Sequence of chain 1.C:
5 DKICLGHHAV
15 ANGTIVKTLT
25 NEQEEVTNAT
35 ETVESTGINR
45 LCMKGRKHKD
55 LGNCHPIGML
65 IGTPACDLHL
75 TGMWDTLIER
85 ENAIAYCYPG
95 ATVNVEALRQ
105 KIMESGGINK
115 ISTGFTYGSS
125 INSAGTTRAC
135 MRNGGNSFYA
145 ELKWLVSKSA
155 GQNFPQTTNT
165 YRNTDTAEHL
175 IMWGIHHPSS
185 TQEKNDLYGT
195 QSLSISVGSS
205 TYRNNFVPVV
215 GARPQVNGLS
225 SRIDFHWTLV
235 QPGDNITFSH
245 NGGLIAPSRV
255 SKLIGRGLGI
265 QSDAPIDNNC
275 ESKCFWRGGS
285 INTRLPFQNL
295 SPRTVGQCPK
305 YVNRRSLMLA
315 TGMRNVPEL

The small molecule below binds the protein below.
Small molecule (SMILES): CC(=O)N[C@@H]1[C@@H](O)[C@H](O)[C@@H](CO)O[C@H]1O

Sequence of chain 1.B:
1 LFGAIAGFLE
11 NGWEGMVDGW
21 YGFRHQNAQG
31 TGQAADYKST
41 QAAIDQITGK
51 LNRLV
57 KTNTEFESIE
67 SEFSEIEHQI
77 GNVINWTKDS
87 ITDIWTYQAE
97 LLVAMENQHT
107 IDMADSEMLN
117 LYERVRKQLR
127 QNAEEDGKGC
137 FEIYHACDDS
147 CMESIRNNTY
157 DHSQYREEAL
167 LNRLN

Binding-site contacts:
Ligand atom C2 contacts residue ASN81 of chain 1.B at 2.6 Å.
Ligand atom C3 contacts residue ASN81 of chain 1.B at 3.9 Å.
Ligand atom C8 contacts residue ASN81 of chain 1.B at 4.0 Å.
Ligand atom O5 contacts residue ASN81 of chain 1.B at 2.2 Å (h-bond).
Ligand atom O7 contacts residue HIS74 of chain 1.B at 3.9 Å.
Ligand atom C8 contacts residue ASN78 of chain 1.B at 3.0 Å.
Ligand atom C7 contacts residue GLY77 of chain 1.B at 4.4 Å.
Ligand atom O7 contacts residue ASN78 of chain 1.B at 3.6 Å.
Ligand atom C5 contacts residue ASN81 of chain 1.B at 3.5 Å.
Ligand atom C1 contacts residue ASN81 of chain 1.B at 1.4 Å.
Ligand atom O7 contacts residue ASN81 of chain 1.B at 4.5 Å.
Ligand atom C8 contacts residue GLY77 of chain 1.B at 3.0 Å.
Ligand atom C7 contacts residue ASN81 of chain 1.B at 3.7 Å.
Ligand atom C7 contacts residue ASN78 of chain 1.B at 3.6 Å.
Ligand atom C4 contacts residue ASN81 of chain 1.B at 4.2 Å.
Ligand atom O7 contacts residue GLU108 of chain 1.C at 4.4 Å.
Ligand atom N2 contacts residue ASN81 of chain 1.B at 3.1 Å (h-bond).
Ligand atom C8 contacts residue HIS74 of chain 1.B at 3.5 Å.